Binding-site contacts:
Ligand atom N2 contacts residue TYR245 of chain 1.A at 4.3 Å.
Ligand atom C8 contacts residue TYR245 of chain 1.A at 4.0 Å (hydrophobic).
Ligand atom N2 contacts residue ASN239 of chain 1.A at 3.2 Å (h-bond).
Ligand atom N2 contacts residue ARG212 of chain 1.A at 4.4 Å.
Ligand atom C5 contacts residue ASN239 of chain 1.A at 3.6 Å.
Ligand atom C3 contacts residue ASN239 of chain 1.A at 3.8 Å.
Ligand atom C2 contacts residue ASN239 of chain 1.A at 2.5 Å.
Ligand atom O7 contacts residue ASN239 of chain 1.A at 2.9 Å (h-bond).
Ligand atom O7 contacts residue LEU238 of chain 1.A at 4.1 Å.
Ligand atom O7 contacts residue TYR245 of chain 1.A at 2.6 Å (h-bond).
Ligand atom C7 contacts residue ASN239 of chain 1.A at 3.1 Å.
Ligand atom C8 contacts residue ARG212 of chain 1.A at 3.3 Å.
Ligand atom O7 contacts residue ARG212 of chain 1.A at 2.3 Å (salt-bridge).
Ligand atom C4 contacts residue ASN239 of chain 1.A at 4.1 Å.
Ligand atom O5 contacts residue ASN239 of chain 1.A at 2.3 Å (h-bond).
Ligand atom C7 contacts residue ARG212 of chain 1.A at 3.1 Å.
Ligand atom C7 contacts residue TYR245 of chain 1.A at 3.4 Å (hydrophobic).
Ligand atom C1 contacts residue ASN239 of chain 1.A at 1.4 Å.
Ligand atom C8 contacts residue ASN239 of chain 1.A at 3.9 Å.

This protein binds this small molecule.
Small molecule (SMILES): CC(=O)N[C@@H]1[C@@H](O)[C@H](O)[C@@H](CO)O[C@H]1O

Sequence of chain 1.A:
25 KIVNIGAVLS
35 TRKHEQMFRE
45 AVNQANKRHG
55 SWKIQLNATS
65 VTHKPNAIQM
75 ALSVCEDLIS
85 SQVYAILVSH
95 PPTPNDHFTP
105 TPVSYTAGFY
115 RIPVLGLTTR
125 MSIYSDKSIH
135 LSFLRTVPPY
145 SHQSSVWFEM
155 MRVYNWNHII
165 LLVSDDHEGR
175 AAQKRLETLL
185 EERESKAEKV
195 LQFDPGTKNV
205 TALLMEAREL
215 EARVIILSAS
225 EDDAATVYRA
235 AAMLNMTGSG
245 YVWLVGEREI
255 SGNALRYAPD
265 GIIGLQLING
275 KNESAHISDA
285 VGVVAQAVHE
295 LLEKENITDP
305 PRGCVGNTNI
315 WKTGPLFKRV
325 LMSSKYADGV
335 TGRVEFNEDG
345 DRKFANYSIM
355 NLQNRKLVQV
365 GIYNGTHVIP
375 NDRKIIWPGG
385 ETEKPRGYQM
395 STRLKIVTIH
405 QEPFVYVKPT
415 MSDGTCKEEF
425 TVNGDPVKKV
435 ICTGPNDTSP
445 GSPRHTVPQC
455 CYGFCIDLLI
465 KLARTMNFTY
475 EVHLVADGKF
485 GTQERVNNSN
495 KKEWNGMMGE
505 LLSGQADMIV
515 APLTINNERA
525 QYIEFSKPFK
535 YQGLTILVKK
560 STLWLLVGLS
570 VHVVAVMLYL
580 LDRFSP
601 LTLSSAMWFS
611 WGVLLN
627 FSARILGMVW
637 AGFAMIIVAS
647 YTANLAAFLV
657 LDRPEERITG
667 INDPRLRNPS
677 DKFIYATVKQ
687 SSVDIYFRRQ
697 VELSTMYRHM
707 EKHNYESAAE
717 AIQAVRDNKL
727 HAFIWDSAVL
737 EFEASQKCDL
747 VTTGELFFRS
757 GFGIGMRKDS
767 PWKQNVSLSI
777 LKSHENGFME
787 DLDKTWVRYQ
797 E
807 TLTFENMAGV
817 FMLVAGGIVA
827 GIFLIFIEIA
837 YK